Sequence of chain 1.A:
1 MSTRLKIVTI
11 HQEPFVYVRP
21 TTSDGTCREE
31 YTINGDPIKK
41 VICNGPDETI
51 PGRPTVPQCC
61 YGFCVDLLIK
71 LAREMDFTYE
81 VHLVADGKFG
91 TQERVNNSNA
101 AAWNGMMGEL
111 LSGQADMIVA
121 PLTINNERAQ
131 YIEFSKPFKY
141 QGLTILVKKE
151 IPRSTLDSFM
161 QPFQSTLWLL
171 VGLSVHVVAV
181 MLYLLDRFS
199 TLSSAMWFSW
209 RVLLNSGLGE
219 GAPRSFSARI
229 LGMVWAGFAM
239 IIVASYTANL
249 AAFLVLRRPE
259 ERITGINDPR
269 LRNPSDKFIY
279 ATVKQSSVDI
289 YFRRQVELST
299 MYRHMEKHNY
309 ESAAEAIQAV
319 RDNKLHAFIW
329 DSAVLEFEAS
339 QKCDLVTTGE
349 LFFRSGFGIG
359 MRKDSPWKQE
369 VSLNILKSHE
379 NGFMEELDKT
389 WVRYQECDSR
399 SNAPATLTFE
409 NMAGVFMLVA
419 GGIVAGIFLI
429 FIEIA

The protein below binds the small molecule below.
Small molecule (SMILES): NCC(=O)O

Binding-site contacts:
Ligand atom CA contacts residue SER285 of chain 1.A at 3.7 Å.
Ligand atom N contacts residue LEU122 of chain 1.A at 4.3 Å.
Ligand atom C contacts residue SER285 of chain 1.A at 3.4 Å.
Ligand atom OXT contacts residue ARG128 of chain 1.A at 2.9 Å (salt-bridge).
Ligand atom N contacts residue THR123 of chain 1.A at 2.9 Å (h-bond).
Ligand atom O contacts residue LEU122 of chain 1.A at 4.3 Å.
Ligand atom CA contacts residue PHE89 of chain 1.A at 3.5 Å (hydrophobic).
Ligand atom CA contacts residue THR123 of chain 1.A at 3.0 Å.
Ligand atom C contacts residue LEU122 of chain 1.A at 4.2 Å (hydrophobic).
Ligand atom O contacts residue PHE89 of chain 1.A at 3.1 Å.
Ligand atom C contacts residue ARG128 of chain 1.A at 3.5 Å.
Ligand atom O contacts residue THR123 of chain 1.A at 3.1 Å (h-bond).
Ligand atom OXT contacts residue PHE89 of chain 1.A at 4.1 Å.
Ligand atom C contacts residue THR123 of chain 1.A at 2.3 Å.
Ligand atom N contacts residue PHE89 of chain 1.A at 4.3 Å.
Ligand atom OXT contacts residue PRO121 of chain 1.A at 3.6 Å.
Ligand atom N contacts residue SER285 of chain 1.A at 4.2 Å.
Ligand atom CA contacts residue ASP329 of chain 1.A at 3.2 Å.
Ligand atom CA contacts residue PRO121 of chain 1.A at 3.5 Å (hydrophobic).
Ligand atom C contacts residue PRO121 of chain 1.A at 3.9 Å (hydrophobic).
Ligand atom O contacts residue SER285 of chain 1.A at 3.5 Å (h-bond).
Ligand atom OXT contacts residue LEU122 of chain 1.A at 3.2 Å.
Ligand atom OXT contacts residue THR123 of chain 1.A at 1.9 Å (h-bond).
Ligand atom N contacts residue PHE355 of chain 1.A at 3.4 Å.
Ligand atom OXT contacts residue SER285 of chain 1.A at 3.8 Å.
Ligand atom C contacts residue PHE89 of chain 1.A at 3.4 Å (hydrophobic).
Ligand atom N contacts residue ASP329 of chain 1.A at 2.3 Å (salt-bridge).
Ligand atom CA contacts residue TRP328 of chain 1.A at 4.0 Å (hydrophobic).
Ligand atom C contacts residue ASP329 of chain 1.A at 4.4 Å.
Ligand atom O contacts residue ARG128 of chain 1.A at 2.7 Å (salt-bridge).
Ligand atom N contacts residue PRO121 of chain 1.A at 2.8 Å (h-bond).